Sequence of chain 1.A:
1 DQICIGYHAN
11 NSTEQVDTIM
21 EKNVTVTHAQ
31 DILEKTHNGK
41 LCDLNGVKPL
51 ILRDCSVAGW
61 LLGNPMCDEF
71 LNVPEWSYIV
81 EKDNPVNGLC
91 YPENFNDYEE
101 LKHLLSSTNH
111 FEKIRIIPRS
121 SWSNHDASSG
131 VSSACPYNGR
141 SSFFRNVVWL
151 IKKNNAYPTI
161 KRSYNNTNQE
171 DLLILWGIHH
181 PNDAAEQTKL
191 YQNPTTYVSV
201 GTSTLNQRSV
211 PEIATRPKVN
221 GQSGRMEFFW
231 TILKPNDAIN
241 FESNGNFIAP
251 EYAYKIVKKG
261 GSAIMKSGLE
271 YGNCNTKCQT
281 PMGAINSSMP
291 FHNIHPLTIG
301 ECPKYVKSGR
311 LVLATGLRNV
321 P

This small molecule binds to this protein.
Small molecule (SMILES): CC(=O)N[C@H]1[C@H]([C@H](O)[C@H](O)CO)O[C@@](O)(C(=O)O)C[C@@H]1O

Binding-site contacts:
Ligand atom C1 contacts residue GLN222 of chain 1.A at 3.8 Å.
Ligand atom C10 contacts residue VAL131 of chain 1.A at 3.9 Å (hydrophobic).
Ligand atom C5 contacts residue VAL131 of chain 1.A at 3.7 Å (hydrophobic).
Ligand atom O4 contacts residue VAL131 of chain 1.A at 3.8 Å.
Ligand atom C11 contacts residue LEU190 of chain 1.A at 4.0 Å (hydrophobic).
Ligand atom C11 contacts residue VAL131 of chain 1.A at 4.0 Å (hydrophobic).
Ligand atom C11 contacts residue ILE151 of chain 1.A at 3.6 Å (hydrophobic).
Ligand atom C10 contacts residue LEU190 of chain 1.A at 3.7 Å (hydrophobic).
Ligand atom C8 contacts residue TYR91 of chain 1.A at 3.8 Å (hydrophobic).
Ligand atom O10 contacts residue LEU190 of chain 1.A at 2.9 Å.
Ligand atom O8 contacts residue TRP149 of chain 1.A at 3.3 Å.
Ligand atom O9 contacts residue GLU186 of chain 1.A at 2.7 Å (salt-bridge).
Ligand atom C9 contacts residue GLU186 of chain 1.A at 3.0 Å.
Ligand atom O1A contacts residue SER133 of chain 1.A at 2.9 Å (h-bond).
Ligand atom O1B contacts residue SER132 of chain 1.A at 2.9 Å (h-bond).
Ligand atom C8 contacts residue GLN222 of chain 1.A at 4.0 Å.
Ligand atom O1A contacts residue GLN222 of chain 1.A at 3.9 Å.
Ligand atom C4 contacts residue VAL131 of chain 1.A at 3.5 Å (hydrophobic).
Ligand atom C7 contacts residue TRP149 of chain 1.A at 4.0 Å (hydrophobic).
Ligand atom O9 contacts residue HIS179 of chain 1.A at 3.0 Å (h-bond).
Ligand atom C1 contacts residue SER132 of chain 1.A at 3.6 Å.
Ligand atom O8 contacts residue TYR91 of chain 1.A at 3.0 Å (h-bond).
Ligand atom C9 contacts residue HIS179 of chain 1.A at 3.3 Å.
Ligand atom O8 contacts residue GLN222 of chain 1.A at 3.3 Å (h-bond).
Ligand atom C9 contacts residue TRP149 of chain 1.A at 4.1 Å (hydrophobic).
Ligand atom C11 contacts residue SER129 of chain 1.A at 3.8 Å.
Ligand atom O7 contacts residue GLU186 of chain 1.A at 3.7 Å.
Ligand atom O1A contacts residue SER132 of chain 1.A at 3.5 Å.
Ligand atom C1 contacts residue SER133 of chain 1.A at 3.9 Å.
Ligand atom O7 contacts residue LYS189 of chain 1.A at 3.9 Å.
Ligand atom C8 contacts residue GLU186 of chain 1.A at 3.6 Å.
Ligand atom C9 contacts residue TYR91 of chain 1.A at 3.6 Å (hydrophobic).
Ligand atom O1B contacts residue GLN222 of chain 1.A at 2.9 Å (h-bond).
Ligand atom C11 contacts residue TRP149 of chain 1.A at 3.4 Å (hydrophobic).
Ligand atom C9 contacts residue LEU190 of chain 1.A at 3.8 Å (hydrophobic).
Ligand atom O7 contacts residue LEU190 of chain 1.A at 4.0 Å.
Ligand atom C8 contacts residue TRP149 of chain 1.A at 4.0 Å (hydrophobic).
Ligand atom O9 contacts residue TYR91 of chain 1.A at 2.7 Å (h-bond).
Ligand atom C10 contacts residue SER129 of chain 1.A at 4.1 Å.
Ligand atom N5 contacts residue VAL131 of chain 1.A at 2.9 Å (h-bond).